Binding-site contacts:
Ligand atom C5 contacts residue ASN205 of chain 1.D at 3.7 Å.
Ligand atom O4 contacts residue ARG392 of chain 1.D at 3.6 Å.
Ligand atom C1 contacts residue VAL208 of chain 1.D at 4.2 Å (hydrophobic).
Ligand atom C6 contacts residue ARG392 of chain 1.D at 3.9 Å.
Ligand atom C8 contacts residue ASN205 of chain 1.D at 4.4 Å.
Ligand atom C6 contacts residue SER207 of chain 1.D at 4.0 Å.
Ligand atom O5 contacts residue VAL208 of chain 1.D at 3.4 Å.
Ligand atom C7 contacts residue ASN205 of chain 1.D at 3.2 Å.
Ligand atom C5 contacts residue SER207 of chain 1.D at 4.1 Å.
Ligand atom C4 contacts residue ASN205 of chain 1.D at 4.2 Å.
Ligand atom C6 contacts residue ASP396 of chain 1.D at 4.2 Å.
Ligand atom O7 contacts residue ASN205 of chain 1.D at 3.3 Å (h-bond).
Ligand atom O3 contacts residue ARG392 of chain 1.D at 4.3 Å.
Ligand atom C1 contacts residue SER207 of chain 1.D at 4.2 Å.
Ligand atom C5 contacts residue VAL208 of chain 1.D at 4.4 Å (hydrophobic).
Ligand atom N2 contacts residue ASN205 of chain 1.D at 2.9 Å (h-bond).
Ligand atom C4 contacts residue ARG392 of chain 1.D at 3.7 Å.
Ligand atom C7 contacts residue SER207 of chain 1.D at 4.5 Å.
Ligand atom O5 contacts residue SER207 of chain 1.D at 4.2 Å.
Ligand atom C6 contacts residue VAL208 of chain 1.D at 4.3 Å (hydrophobic).
Ligand atom C2 contacts residue ASN205 of chain 1.D at 2.5 Å.
Ligand atom O5 contacts residue VAL208 of chain 1.D at 4.3 Å.
Ligand atom C8 contacts residue SER207 of chain 1.D at 3.5 Å.
Ligand atom C6 contacts residue LYS393 of chain 1.D at 4.5 Å.
Ligand atom C5 contacts residue VAL208 of chain 1.D at 4.0 Å (hydrophobic).
Ligand atom C6 contacts residue VAL208 of chain 1.D at 3.9 Å (hydrophobic).
Ligand atom O5 contacts residue ASN205 of chain 1.D at 2.4 Å (h-bond).
Ligand atom O7 contacts residue ARG202 of chain 1.D at 3.9 Å.
Ligand atom C1 contacts residue ASN205 of chain 1.D at 1.5 Å.
Ligand atom C3 contacts residue ASN205 of chain 1.D at 3.8 Å.
Ligand atom O7 contacts residue SER207 of chain 1.D at 4.5 Å.

Sequence of chain 1.D:
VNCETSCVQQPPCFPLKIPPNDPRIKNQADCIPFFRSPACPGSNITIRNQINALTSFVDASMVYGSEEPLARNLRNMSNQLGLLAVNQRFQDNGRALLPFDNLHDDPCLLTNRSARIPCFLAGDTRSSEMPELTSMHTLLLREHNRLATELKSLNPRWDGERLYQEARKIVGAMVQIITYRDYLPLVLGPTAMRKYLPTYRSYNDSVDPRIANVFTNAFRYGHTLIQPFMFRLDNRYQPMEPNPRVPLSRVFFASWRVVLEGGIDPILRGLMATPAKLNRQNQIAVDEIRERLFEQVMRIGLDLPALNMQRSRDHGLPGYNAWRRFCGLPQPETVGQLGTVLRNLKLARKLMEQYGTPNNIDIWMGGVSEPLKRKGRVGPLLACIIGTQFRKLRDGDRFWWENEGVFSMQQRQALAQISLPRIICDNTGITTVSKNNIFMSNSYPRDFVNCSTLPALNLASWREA

This small molecule binds to this protein.
Small molecule (SMILES): CC(=O)N[C@H]1[C@H](O[C@H]2[C@H](O)[C@@H](NC(C)=O)CO[C@@H]2CO[C@@H]2O[C@@H](C)[C@@H](O)[C@@H](O)[C@@H]2O)O[C@H](CO)[C@@H](O[C@@H]2O[C@H](CO[C@H]3O[C@H](CO)[C@@H](O)[C@H](O)[C@@H]3O)[C@@H](O)[C@H](O[C@H]3O[C@H](CO)[C@@H](O)[C@H](O)[C@@H]3O)[C@@H]2O)[C@@H]1O